Binding-site contacts:
Ligand atom O41 contacts residue ALA266 of chain 1.B at 3.4 Å (h-bond).
Ligand atom F5 contacts residue TYR104 of chain 1.B at 3.9 Å.
Ligand atom C5 contacts residue ASN44 of chain 1.B at 4.2 Å.
Ligand atom O6 contacts residue ZN1 of chain 1.F at 2.5 Å.
Ligand atom C6 contacts residue LEU222 of chain 1.B at 3.9 Å (hydrophobic).
Ligand atom O2 contacts residue ALA266 of chain 1.B at 3.5 Å.
Ligand atom O41 contacts residue ALA252 of chain 1.B at 4.2 Å.
Ligand atom O41 contacts residue ARG20 of chain 1.B at 2.9 Å (salt-bridge).
Ligand atom F5 contacts residue KCX102 of chain 1.B at 4.0 Å.
Ligand atom O2 contacts residue ASP250 of chain 1.B at 4.2 Å.
Ligand atom O42 contacts residue ARG20 of chain 1.B at 3.0 Å (salt-bridge).
Ligand atom C6 contacts residue ZN1 of chain 1.F at 3.4 Å.
Ligand atom N1 contacts residue LEU222 of chain 1.B at 2.9 Å (h-bond).
Ligand atom F5 contacts residue HIS18 of chain 1.B at 3.8 Å.
Ligand atom C6 contacts residue HIS139 of chain 1.B at 4.0 Å.
Ligand atom N1 contacts residue ASP250 of chain 1.B at 3.8 Å.
Ligand atom O6 contacts residue ZN1 of chain 1.G at 4.2 Å.
Ligand atom N3 contacts residue GLY267 of chain 1.B at 4.0 Å.
Ligand atom O41 contacts residue HIS254 of chain 1.B at 3.1 Å (h-bond).
Ligand atom N3 contacts residue ALA252 of chain 1.B at 4.0 Å.
Ligand atom O42 contacts residue HIS18 of chain 1.B at 3.7 Å.
Ligand atom C41 contacts residue ASN44 of chain 1.B at 3.8 Å.
Ligand atom C2 contacts residue ASP250 of chain 1.B at 4.0 Å.
Ligand atom O6 contacts residue HIS139 of chain 1.B at 2.9 Å (h-bond).
Ligand atom O6 contacts residue KCX102 of chain 1.B at 3.9 Å.
Ligand atom O6 contacts residue HIS177 of chain 1.B at 4.1 Å.
Ligand atom F5 contacts residue ASN44 of chain 1.B at 3.1 Å.
Ligand atom O6 contacts residue LEU222 of chain 1.B at 4.0 Å.
Ligand atom O2 contacts residue LEU222 of chain 1.B at 2.7 Å (h-bond).
Ligand atom N3 contacts residue ALA266 of chain 1.B at 3.4 Å (h-bond).
Ligand atom F5 contacts residue ZN1 of chain 1.G at 4.1 Å.
Ligand atom O42 contacts residue ASN44 of chain 1.B at 2.7 Å (h-bond).
Ligand atom O2 contacts residue CYS221 of chain 1.B at 3.4 Å.
Ligand atom N1 contacts residue ZN1 of chain 1.F at 4.1 Å.
Ligand atom C5 contacts residue ZN1 of chain 1.G at 4.1 Å.
Ligand atom C2 contacts residue LEU222 of chain 1.B at 3.5 Å (hydrophobic).
Ligand atom C6 contacts residue ZN1 of chain 1.G at 4.2 Å.
Ligand atom O2 contacts residue GLY267 of chain 1.B at 3.4 Å (h-bond).
Ligand atom C2 contacts residue ALA266 of chain 1.B at 4.1 Å (hydrophobic).
Ligand atom C41 contacts residue ARG20 of chain 1.B at 3.6 Å.

This protein binds this small molecule.
Small molecule (SMILES): O=C(O)c1[nH]c(=O)[nH]c(=O)c1F

Sequence of chain 1.B:
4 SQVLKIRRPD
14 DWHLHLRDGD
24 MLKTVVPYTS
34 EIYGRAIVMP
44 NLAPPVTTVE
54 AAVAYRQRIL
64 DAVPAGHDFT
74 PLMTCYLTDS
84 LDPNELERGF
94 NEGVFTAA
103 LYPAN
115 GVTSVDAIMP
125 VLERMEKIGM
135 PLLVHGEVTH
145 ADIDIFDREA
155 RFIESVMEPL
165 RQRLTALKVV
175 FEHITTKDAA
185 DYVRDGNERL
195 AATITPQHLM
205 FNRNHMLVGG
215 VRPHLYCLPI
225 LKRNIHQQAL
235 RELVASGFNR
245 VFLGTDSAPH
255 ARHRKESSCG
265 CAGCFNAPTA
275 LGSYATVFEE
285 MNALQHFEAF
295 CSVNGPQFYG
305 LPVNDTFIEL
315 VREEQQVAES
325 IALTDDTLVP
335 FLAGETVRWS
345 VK